The protein below binds the small molecule below.
Small molecule (SMILES): CC(=O)N[C@H]1[C@H](O[C@H]2[C@H](O)[C@@H](NC(C)=O)CO[C@@H]2CO)O[C@H](CO)[C@@H](O[C@@H]2O[C@H](CO)[C@@H](O)[C@H](O)[C@@H]2O)[C@@H]1O

Sequence of chain 1.I:
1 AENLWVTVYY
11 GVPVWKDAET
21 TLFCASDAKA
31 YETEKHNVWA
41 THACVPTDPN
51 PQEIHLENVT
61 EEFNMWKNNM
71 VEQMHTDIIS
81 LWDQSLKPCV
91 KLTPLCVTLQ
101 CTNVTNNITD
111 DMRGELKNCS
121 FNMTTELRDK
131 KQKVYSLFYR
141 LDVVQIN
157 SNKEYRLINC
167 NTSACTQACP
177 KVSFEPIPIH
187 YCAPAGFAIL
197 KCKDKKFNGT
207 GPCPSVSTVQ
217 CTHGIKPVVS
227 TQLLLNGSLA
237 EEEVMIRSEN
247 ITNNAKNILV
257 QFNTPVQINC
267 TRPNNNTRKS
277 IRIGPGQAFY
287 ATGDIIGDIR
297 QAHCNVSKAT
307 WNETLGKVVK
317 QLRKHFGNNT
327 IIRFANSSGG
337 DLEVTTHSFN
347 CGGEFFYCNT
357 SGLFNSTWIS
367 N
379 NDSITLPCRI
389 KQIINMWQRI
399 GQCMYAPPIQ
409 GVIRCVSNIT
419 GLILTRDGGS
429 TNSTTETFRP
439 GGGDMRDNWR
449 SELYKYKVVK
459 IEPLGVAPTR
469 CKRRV

Binding-site contacts:
Ligand atom C3 contacts residue NAG2 of chain 1.VA at 4.2 Å.
Ligand atom O6 contacts residue NAG1 of chain 1.VA at 3.4 Å (h-bond).
Ligand atom C5 contacts residue ASN332 of chain 1.I at 3.7 Å.
Ligand atom O7 contacts residue SER357 of chain 1.I at 3.5 Å (h-bond).
Ligand atom C6 contacts residue NAG1 of chain 1.VA at 4.3 Å.
Ligand atom C5 contacts residue NAG1 of chain 1.VA at 4.1 Å.
Ligand atom C1 contacts residue NAG2 of chain 1.VA at 4.3 Å.
Ligand atom C7 contacts residue ASN332 of chain 1.I at 3.4 Å.
Ligand atom O7 contacts residue ASN355 of chain 1.I at 3.9 Å.
Ligand atom C8 contacts residue THR341 of chain 1.I at 3.9 Å.
Ligand atom O5 contacts residue SER357 of chain 1.I at 4.2 Å.
Ligand atom C8 contacts residue SER333 of chain 1.I at 3.7 Å.
Ligand atom C2 contacts residue SER357 of chain 1.I at 4.2 Å.
Ligand atom C3 contacts residue ASN332 of chain 1.I at 3.7 Å.
Ligand atom O7 contacts residue NAG1 of chain 1.VA at 3.1 Å (h-bond).
Ligand atom C8 contacts residue ASN332 of chain 1.I at 4.4 Å.
Ligand atom O6 contacts residue NAG2 of chain 1.VA at 3.1 Å (h-bond).
Ligand atom C1 contacts residue SER357 of chain 1.I at 4.0 Å.
Ligand atom C1 contacts residue ASN332 of chain 1.I at 1.4 Å.
Ligand atom O3 contacts residue NAG1 of chain 1.VA at 4.4 Å.
Ligand atom O5 contacts residue NAG2 of chain 1.VA at 4.1 Å.
Ligand atom C7 contacts residue SER357 of chain 1.I at 4.3 Å.
Ligand atom C5 contacts residue NAG2 of chain 1.VA at 3.4 Å.
Ligand atom O7 contacts residue ASN332 of chain 1.I at 3.6 Å.
Ligand atom O6 contacts residue NAG1 of chain 1.UB at 3.6 Å.
Ligand atom C4 contacts residue NAG2 of chain 1.VA at 3.9 Å.
Ligand atom C6 contacts residue NAG2 of chain 1.VA at 3.7 Å.
Ligand atom C7 contacts residue NAG1 of chain 1.VA at 4.1 Å.
Ligand atom N2 contacts residue SER333 of chain 1.I at 3.9 Å.
Ligand atom C2 contacts residue ASN332 of chain 1.I at 2.4 Å.
Ligand atom O5 contacts residue ASN332 of chain 1.I at 2.4 Å (h-bond).
Ligand atom C4 contacts residue ASN332 of chain 1.I at 4.3 Å.
Ligand atom C7 contacts residue SER333 of chain 1.I at 4.3 Å.
Ligand atom O4 contacts residue NAG2 of chain 1.VA at 3.3 Å (h-bond).
Ligand atom N2 contacts residue ASN332 of chain 1.I at 2.8 Å (h-bond).
Ligand atom O5 contacts residue NAG1 of chain 1.VA at 4.3 Å.
Ligand atom O5 contacts residue NAG1 of chain 1.UB at 4.3 Å.
Ligand atom C6 contacts residue NAG1 of chain 1.UB at 4.2 Å.